The small molecule below binds the protein below.
Small molecule (SMILES): O=C(O)CCC(=O)C(=O)O

Binding-site contacts:
Ligand atom O4 contacts residue LEU182 of chain 2.A at 4.1 Å.
Ligand atom O1 contacts residue HIS173 of chain 2.A at 3.3 Å (h-bond).
Ligand atom C1 contacts residue PHE248 of chain 2.A at 4.1 Å (hydrophobic).
Ligand atom C5 contacts residue VAL234 of chain 2.A at 4.3 Å (hydrophobic).
Ligand atom C5 contacts residue ARG242 of chain 2.A at 3.5 Å.
Ligand atom C5 contacts residue SER244 of chain 2.A at 3.7 Å.
Ligand atom C4 contacts residue ASN156 of chain 2.A at 3.8 Å.
Ligand atom O3 contacts residue VAL234 of chain 2.A at 4.3 Å.
Ligand atom C1 contacts residue HIS232 of chain 2.A at 3.5 Å.
Ligand atom O3 contacts residue SER244 of chain 2.A at 3.0 Å (h-bond).
Ligand atom C1 contacts residue HIS173 of chain 2.A at 3.7 Å.
Ligand atom O5 contacts residue HIS173 of chain 2.A at 4.3 Å.
Ligand atom O5 contacts residue VAL234 of chain 2.A at 4.3 Å.
Ligand atom C3 contacts residue PHE248 of chain 2.A at 4.5 Å (hydrophobic).
Ligand atom C5 contacts residue TYR158 of chain 2.A at 3.9 Å (hydrophobic).
Ligand atom O4 contacts residue VAL234 of chain 2.A at 3.8 Å.
Ligand atom O1 contacts residue PHE248 of chain 2.A at 4.0 Å.
Ligand atom C2 contacts residue LEU182 of chain 2.A at 4.4 Å (hydrophobic).
Ligand atom C3 contacts residue LEU182 of chain 2.A at 3.3 Å (hydrophobic).
Ligand atom O3 contacts residue TYR158 of chain 2.A at 3.5 Å (h-bond).
Ligand atom O2 contacts residue HIS232 of chain 2.A at 3.0 Å (h-bond).
Ligand atom C1 contacts residue ASP175 of chain 2.A at 3.4 Å.
Ligand atom O4 contacts residue ARG242 of chain 2.A at 3.3 Å (salt-bridge).
Ligand atom C3 contacts residue ALA246 of chain 2.A at 4.4 Å (hydrophobic).
Ligand atom O2 contacts residue PHE248 of chain 2.A at 3.7 Å.
Ligand atom C4 contacts residue LEU182 of chain 2.A at 4.0 Å (hydrophobic).
Ligand atom C2 contacts residue HIS232 of chain 2.A at 4.1 Å.
Ligand atom O5 contacts residue HIS232 of chain 2.A at 4.0 Å.
Ligand atom C5 contacts residue LEU182 of chain 2.A at 4.4 Å (hydrophobic).
Ligand atom O3 contacts residue ARG242 of chain 2.A at 2.4 Å (salt-bridge).
Ligand atom O1 contacts residue ASP175 of chain 2.A at 3.4 Å (salt-bridge).
Ligand atom O4 contacts residue LEU191 of chain 2.A at 4.0 Å.
Ligand atom C4 contacts residue TYR158 of chain 2.A at 3.8 Å (hydrophobic).
Ligand atom C4 contacts residue SER244 of chain 2.A at 3.8 Å.
Ligand atom O2 contacts residue ASP175 of chain 2.A at 2.7 Å (salt-bridge).
Ligand atom O1 contacts residue HIS232 of chain 2.A at 4.1 Å.
Ligand atom O2 contacts residue HIS173 of chain 2.A at 4.1 Å.

Sequence of chain 2.A:
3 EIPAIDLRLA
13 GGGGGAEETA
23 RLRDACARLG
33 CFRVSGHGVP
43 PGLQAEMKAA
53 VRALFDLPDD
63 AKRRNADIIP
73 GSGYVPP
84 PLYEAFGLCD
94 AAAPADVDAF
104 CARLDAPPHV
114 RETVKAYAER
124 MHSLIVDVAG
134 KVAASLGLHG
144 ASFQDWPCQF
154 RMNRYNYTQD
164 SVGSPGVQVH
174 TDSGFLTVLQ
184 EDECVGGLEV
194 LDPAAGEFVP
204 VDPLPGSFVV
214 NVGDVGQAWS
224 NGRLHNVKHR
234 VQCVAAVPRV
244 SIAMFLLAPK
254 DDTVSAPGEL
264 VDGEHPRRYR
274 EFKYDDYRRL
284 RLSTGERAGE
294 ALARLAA